Sequence of chain 1.K:
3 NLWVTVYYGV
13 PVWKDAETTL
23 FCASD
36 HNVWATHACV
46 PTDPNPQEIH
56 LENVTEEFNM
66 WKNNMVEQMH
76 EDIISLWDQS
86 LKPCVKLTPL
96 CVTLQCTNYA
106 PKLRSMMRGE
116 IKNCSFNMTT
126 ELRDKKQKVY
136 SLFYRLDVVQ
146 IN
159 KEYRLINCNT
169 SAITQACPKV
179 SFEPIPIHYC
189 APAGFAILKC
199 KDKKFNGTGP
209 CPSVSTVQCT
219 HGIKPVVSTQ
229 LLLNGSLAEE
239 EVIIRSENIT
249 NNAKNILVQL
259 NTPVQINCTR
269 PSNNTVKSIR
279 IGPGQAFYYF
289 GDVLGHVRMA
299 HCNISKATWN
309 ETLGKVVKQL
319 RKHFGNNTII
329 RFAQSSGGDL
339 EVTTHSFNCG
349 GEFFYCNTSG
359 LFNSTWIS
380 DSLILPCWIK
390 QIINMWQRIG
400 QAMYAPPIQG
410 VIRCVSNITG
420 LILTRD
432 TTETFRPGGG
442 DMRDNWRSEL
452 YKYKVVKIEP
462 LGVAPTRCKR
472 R

A small-molecule ligand and the protein it binds are described below.
Small molecule (SMILES): CC(=O)N[C@H]1[C@H](O[C@H]2[C@H](O)[C@@H](NC(C)=O)CO[C@@H]2CO)O[C@H](CO)[C@@H](O[C@@H]2O[C@H](CO)[C@@H](O)[C@H](O[C@H]3O[C@H](CO)[C@@H](O)[C@H](O)[C@@H]3O)[C@@H]2O)[C@@H]1O

Binding-site contacts:
Ligand atom O3 contacts residue CYS413 of chain 1.K at 3.5 Å (h-bond).
Ligand atom C3 contacts residue CYS413 of chain 1.K at 4.3 Å (hydrophobic).
Ligand atom C3 contacts residue SER415 of chain 1.K at 4.4 Å.
Ligand atom O7 contacts residue ASN232 of chain 1.K at 4.2 Å.
Ligand atom O5 contacts residue VAL414 of chain 1.K at 4.4 Å.
Ligand atom C1 contacts residue SER415 of chain 1.K at 3.7 Å.
Ligand atom O6 contacts residue LYS222 of chain 1.K at 4.4 Å.
Ligand atom C6 contacts residue VAL414 of chain 1.K at 4.4 Å (hydrophobic).
Ligand atom C8 contacts residue PHE345 of chain 1.K at 4.5 Å (hydrophobic).
Ligand atom C4 contacts residue ASN232 of chain 1.K at 4.2 Å.
Ligand atom C3 contacts residue VAL414 of chain 1.K at 3.8 Å (hydrophobic).
Ligand atom C6 contacts residue GLU181 of chain 1.K at 3.5 Å.
Ligand atom C4 contacts residue VAL414 of chain 1.K at 4.0 Å (hydrophobic).
Ligand atom C5 contacts residue GLU181 of chain 1.K at 3.7 Å.
Ligand atom C8 contacts residue LEU231 of chain 1.K at 3.8 Å (hydrophobic).
Ligand atom C5 contacts residue VAL414 of chain 1.K at 3.6 Å (hydrophobic).
Ligand atom C1 contacts residue ASN232 of chain 1.K at 1.4 Å.
Ligand atom C8 contacts residue VAL224 of chain 1.K at 4.3 Å (hydrophobic).
Ligand atom O7 contacts residue ASN346 of chain 1.K at 3.8 Å.
Ligand atom O5 contacts residue GLU181 of chain 1.K at 4.2 Å.
Ligand atom O7 contacts residue VAL414 of chain 1.K at 3.7 Å.
Ligand atom C2 contacts residue SER415 of chain 1.K at 4.2 Å.
Ligand atom N2 contacts residue SER415 of chain 1.K at 3.8 Å.
Ligand atom C8 contacts residue CYS347 of chain 1.K at 4.5 Å (hydrophobic).
Ligand atom O5 contacts residue ASN232 of chain 1.K at 2.4 Å (h-bond).
Ligand atom C3 contacts residue ASN232 of chain 1.K at 3.6 Å.
Ligand atom O7 contacts residue PRO182 of chain 1.K at 4.2 Å.
Ligand atom C7 contacts residue VAL414 of chain 1.K at 4.2 Å (hydrophobic).
Ligand atom C7 contacts residue ASN232 of chain 1.K at 3.7 Å.
Ligand atom N2 contacts residue ASN232 of chain 1.K at 2.8 Å (h-bond).
Ligand atom C1 contacts residue VAL414 of chain 1.K at 4.2 Å (hydrophobic).
Ligand atom C5 contacts residue ASN232 of chain 1.K at 3.6 Å.
Ligand atom O6 contacts residue GLY348 of chain 1.K at 3.8 Å.
Ligand atom C2 contacts residue ASN232 of chain 1.K at 2.3 Å.
Ligand atom O4 contacts residue VAL414 of chain 1.K at 3.8 Å.
Ligand atom C8 contacts residue VAL414 of chain 1.K at 4.1 Å (hydrophobic).
Ligand atom C8 contacts residue ASN346 of chain 1.K at 3.8 Å.
Ligand atom C7 contacts residue ASN346 of chain 1.K at 4.2 Å.